Binding-site contacts:
Ligand atom O5 contacts residue ASN256 of chain 8.A at 2.5 Å (h-bond).
Ligand atom C3 contacts residue ASN256 of chain 8.A at 3.8 Å.
Ligand atom C6 contacts residue GLU259 of chain 8.A at 3.2 Å.
Ligand atom O4 contacts residue THR258 of chain 8.A at 3.6 Å.
Ligand atom O7 contacts residue ASN256 of chain 8.A at 3.5 Å (h-bond).
Ligand atom C5 contacts residue GLU259 of chain 8.A at 3.5 Å.
Ligand atom N2 contacts residue ASN256 of chain 8.A at 3.0 Å (h-bond).
Ligand atom C1 contacts residue ASN256 of chain 8.A at 1.4 Å.
Ligand atom O5 contacts residue GLU259 of chain 8.A at 3.8 Å.
Ligand atom C7 contacts residue ASN256 of chain 8.A at 3.7 Å.
Ligand atom O4 contacts residue ASN256 of chain 8.A at 4.0 Å.
Ligand atom C4 contacts residue ASN256 of chain 8.A at 4.0 Å.
Ligand atom C2 contacts residue ASN256 of chain 8.A at 2.7 Å.
Ligand atom O6 contacts residue GLU259 of chain 8.A at 4.0 Å.
Ligand atom C5 contacts residue ASN256 of chain 8.A at 3.4 Å.
Ligand atom C4 contacts residue THR258 of chain 8.A at 4.4 Å.
Ligand atom C3 contacts residue THR258 of chain 8.A at 4.4 Å.

Sequence of chain 8.A:
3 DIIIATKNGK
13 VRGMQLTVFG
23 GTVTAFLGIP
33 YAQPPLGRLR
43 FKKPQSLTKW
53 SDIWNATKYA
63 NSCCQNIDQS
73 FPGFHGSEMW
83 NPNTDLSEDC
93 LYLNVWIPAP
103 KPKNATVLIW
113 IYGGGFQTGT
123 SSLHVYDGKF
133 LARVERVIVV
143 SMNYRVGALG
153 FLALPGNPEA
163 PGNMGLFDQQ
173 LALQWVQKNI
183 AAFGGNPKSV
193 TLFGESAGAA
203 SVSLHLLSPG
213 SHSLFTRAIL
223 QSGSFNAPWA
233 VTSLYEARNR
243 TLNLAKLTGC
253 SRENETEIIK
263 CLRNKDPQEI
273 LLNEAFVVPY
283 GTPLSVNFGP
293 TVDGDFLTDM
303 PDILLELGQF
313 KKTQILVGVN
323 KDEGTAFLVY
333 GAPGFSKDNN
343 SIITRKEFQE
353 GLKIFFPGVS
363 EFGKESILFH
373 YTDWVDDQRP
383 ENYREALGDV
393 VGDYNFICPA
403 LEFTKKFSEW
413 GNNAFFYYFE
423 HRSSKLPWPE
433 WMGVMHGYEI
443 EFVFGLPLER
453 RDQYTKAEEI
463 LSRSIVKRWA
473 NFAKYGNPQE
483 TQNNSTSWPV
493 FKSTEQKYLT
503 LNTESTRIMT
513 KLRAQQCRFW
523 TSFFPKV

The protein below binds the small molecule below.
Small molecule (SMILES): CC(=O)N[C@@H]1[C@@H](O)[C@H](O)[C@@H](CO)O[C@H]1O